Sequence of chain 3.B:
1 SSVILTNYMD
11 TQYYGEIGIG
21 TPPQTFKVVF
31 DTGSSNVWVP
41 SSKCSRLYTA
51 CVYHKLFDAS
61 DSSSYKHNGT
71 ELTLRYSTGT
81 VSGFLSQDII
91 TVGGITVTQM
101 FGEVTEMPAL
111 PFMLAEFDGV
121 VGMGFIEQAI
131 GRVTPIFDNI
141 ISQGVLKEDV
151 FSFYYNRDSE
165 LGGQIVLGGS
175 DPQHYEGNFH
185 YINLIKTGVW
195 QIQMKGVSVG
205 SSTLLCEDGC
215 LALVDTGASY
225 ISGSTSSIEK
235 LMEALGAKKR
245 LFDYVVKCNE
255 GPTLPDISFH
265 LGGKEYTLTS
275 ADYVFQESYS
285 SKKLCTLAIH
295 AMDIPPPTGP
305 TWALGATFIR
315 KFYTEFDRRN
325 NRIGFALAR

A protein and the small-molecule ligand that binds it are described below.
Small molecule (SMILES): COc1ccccc1COCCCOc1ccc(N2C(=O)CNC[C@@H]2COc2ccc3c(ccn3CC(=O)O)c2)cc1

Binding-site contacts:
Ligand atom C11 contacts residue ALA115 of chain 3.B at 3.6 Å (hydrophobic).
Ligand atom C23 contacts residue ASP31 of chain 3.B at 3.3 Å.
Ligand atom C5 contacts residue PHE112 of chain 3.B at 3.5 Å (hydrophobic).
Ligand atom C20 contacts residue ASP31 of chain 3.B at 3.1 Å.
Ligand atom C22 contacts residue ASP31 of chain 3.B at 3.6 Å.
Ligand atom C8 contacts residue MET107 of chain 3.B at 3.4 Å (hydrophobic).
Ligand atom C8 contacts residue PRO40 of chain 3.B at 3.5 Å (hydrophobic).
Ligand atom O2 contacts residue VAL104 of chain 3.B at 3.0 Å.
Ligand atom C27 contacts residue SER34 of chain 3.B at 3.7 Å.
Ligand atom N2 contacts residue ASP219 of chain 3.B at 2.6 Å (salt-bridge).
Ligand atom C27 contacts residue ASP31 of chain 3.B at 3.3 Å.
Ligand atom C7 contacts residue ASP118 of chain 3.B at 3.1 Å.
Ligand atom C14 contacts residue GLY221 of chain 3.B at 3.6 Å.
Ligand atom C32 contacts residue TRP38 of chain 3.B at 3.4 Å (hydrophobic).
Ligand atom C6 contacts residue PHE112 of chain 3.B at 3.4 Å (hydrophobic).
Ligand atom O1 contacts residue PHE112 of chain 3.B at 3.4 Å.
Ligand atom C25 contacts residue TYR76 of chain 3.B at 3.6 Å (hydrophobic).
Ligand atom C1 contacts residue PHE117 of chain 3.B at 3.3 Å (hydrophobic).
Ligand atom C21 contacts residue ASP31 of chain 3.B at 3.2 Å.
Ligand atom C6 contacts residue ASP118 of chain 3.B at 3.7 Å.
Ligand atom C12 contacts residue ALA115 of chain 3.B at 3.4 Å (hydrophobic).
Ligand atom C22 contacts residue ASP219 of chain 3.B at 3.5 Å.
Ligand atom C24 contacts residue GLY221 of chain 3.B at 3.3 Å.
Ligand atom C21 contacts residue ASP219 of chain 3.B at 3.2 Å.
Ligand atom C31 contacts residue TRP38 of chain 3.B at 3.6 Å (hydrophobic).
Ligand atom C1 contacts residue VAL120 of chain 3.B at 3.4 Å (hydrophobic).
Ligand atom C21 contacts residue GLY221 of chain 3.B at 3.4 Å.
Ligand atom C12 contacts residue PRO111 of chain 3.B at 3.3 Å (hydrophobic).
Ligand atom C7 contacts residue MET107 of chain 3.B at 3.5 Å (hydrophobic).
Ligand atom C26 contacts residue ASP31 of chain 3.B at 3.6 Å.
Ligand atom C2 contacts residue PHE112 of chain 3.B at 3.4 Å (hydrophobic).
Ligand atom N3 contacts residue ASP31 of chain 3.B at 3.0 Å (salt-bridge).
Ligand atom C17 contacts residue GLN12 of chain 3.B at 3.5 Å.
Ligand atom N2 contacts residue ASP31 of chain 3.B at 2.9 Å (salt-bridge).
Ligand atom C3 contacts residue ASP118 of chain 3.B at 3.4 Å.
Ligand atom C28 contacts residue VAL120 of chain 3.B at 3.7 Å (hydrophobic).
Ligand atom C8 contacts residue ASP118 of chain 3.B at 3.0 Å.
Ligand atom N2 contacts residue GLY33 of chain 3.B at 3.6 Å.
Ligand atom O7 contacts residue PHE112 of chain 3.B at 3.6 Å.
Ligand atom C22 contacts residue GLY33 of chain 3.B at 3.4 Å.